Binding-site contacts:
Ligand atom C13 contacts residue ARG29 of chain 1.A at 3.5 Å.
Ligand atom C14 contacts residue TRP27 of chain 1.A at 3.7 Å (hydrophobic).
Ligand atom N1 contacts residue TRP27 of chain 1.A at 3.5 Å.
Ligand atom C2 contacts residue TRP27 of chain 1.A at 3.8 Å (hydrophobic).
Ligand atom C9 contacts residue TRP27 of chain 1.A at 3.5 Å (hydrophobic).
Ligand atom N8 contacts residue TRP27 of chain 1.A at 3.4 Å.
Ligand atom NA2 contacts residue ALA292 of chain 1.A at 3.8 Å.
Ligand atom C4A contacts residue TRP27 of chain 1.A at 3.6 Å (hydrophobic).
Ligand atom C12 contacts residue TRP27 of chain 1.A at 3.7 Å (hydrophobic).
Ligand atom N5 contacts residue ILE123 of chain 1.A at 3.9 Å.
Ligand atom NA2 contacts residue THR112 of chain 1.A at 3.1 Å (h-bond).
Ligand atom N10 contacts residue TRP27 of chain 1.A at 3.5 Å.
Ligand atom N5 contacts residue TRP27 of chain 1.A at 3.5 Å.
Ligand atom NA2 contacts residue TRP293 of chain 1.A at 3.1 Å (h-bond).
Ligand atom C2 contacts residue TRP293 of chain 1.A at 3.6 Å (hydrophobic).
Ligand atom C4 contacts residue ALA295 of chain 1.A at 3.8 Å (hydrophobic).
Ligand atom O contacts residue PRO28 of chain 1.A at 3.1 Å (h-bond).
Ligand atom O4 contacts residue ALA295 of chain 1.A at 2.9 Å (h-bond).
Ligand atom N10 contacts residue ARG29 of chain 1.A at 3.8 Å.
Ligand atom N3 contacts residue TRP293 of chain 1.A at 3.1 Å (h-bond).
Ligand atom N8 contacts residue GLY111 of chain 1.A at 3.5 Å.
Ligand atom N3 contacts residue ALA295 of chain 1.A at 3.8 Å.
Ligand atom N3 contacts residue TRP27 of chain 1.A at 3.8 Å.
Ligand atom O4 contacts residue ALA106 of chain 1.A at 3.6 Å.
Ligand atom C7 contacts residue TRP27 of chain 1.A at 3.5 Å (hydrophobic).
Ligand atom C13 contacts residue TRP27 of chain 1.A at 3.5 Å (hydrophobic).
Ligand atom N3 contacts residue ALA294 of chain 1.A at 3.8 Å.
Ligand atom N8 contacts residue THR112 of chain 1.A at 3.7 Å.
Ligand atom C4 contacts residue TRP27 of chain 1.A at 3.6 Å (hydrophobic).
Ligand atom N1 contacts residue ILE123 of chain 1.A at 3.9 Å.
Ligand atom N1 contacts residue THR112 of chain 1.A at 3.4 Å (h-bond).
Ligand atom C4 contacts residue ILE123 of chain 1.A at 3.7 Å (hydrophobic).
Ligand atom C4A contacts residue ILE123 of chain 1.A at 3.4 Å (hydrophobic).
Ligand atom O4 contacts residue ALA294 of chain 1.A at 3.6 Å.
Ligand atom C8A contacts residue ILE123 of chain 1.A at 3.5 Å (hydrophobic).
Ligand atom C14 contacts residue ARG29 of chain 1.A at 3.8 Å.
Ligand atom C6 contacts residue TRP27 of chain 1.A at 3.5 Å (hydrophobic).
Ligand atom C2 contacts residue THR112 of chain 1.A at 3.8 Å.
Ligand atom C12 contacts residue PRO28 of chain 1.A at 3.2 Å (hydrophobic).
Ligand atom C8A contacts residue TRP27 of chain 1.A at 3.4 Å (hydrophobic).

Sequence of chain 1.A:
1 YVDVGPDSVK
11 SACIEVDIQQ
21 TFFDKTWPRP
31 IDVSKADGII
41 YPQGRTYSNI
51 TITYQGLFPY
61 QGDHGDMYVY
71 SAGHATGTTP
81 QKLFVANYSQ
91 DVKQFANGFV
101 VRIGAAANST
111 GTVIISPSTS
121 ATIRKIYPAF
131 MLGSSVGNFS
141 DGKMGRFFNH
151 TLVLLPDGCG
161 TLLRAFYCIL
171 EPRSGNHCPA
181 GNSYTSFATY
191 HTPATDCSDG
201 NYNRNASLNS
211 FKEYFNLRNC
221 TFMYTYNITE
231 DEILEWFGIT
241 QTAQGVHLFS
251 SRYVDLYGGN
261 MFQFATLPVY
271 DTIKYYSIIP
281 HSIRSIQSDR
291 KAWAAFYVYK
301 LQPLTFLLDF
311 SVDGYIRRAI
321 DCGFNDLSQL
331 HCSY

The small molecule below binds the protein below.
Small molecule (SMILES): Nc1nc(=O)c2c([nH]1)NCC(CNc1ccc(C(=O)N[C@@H](CCC(=O)O)C(=O)O)cc1)=N2